Binding-site contacts:
Ligand atom O21 contacts residue ILE351 of chain 1.B at 3.6 Å.
Ligand atom C11 contacts residue PHE193 of chain 1.B at 3.5 Å (hydrophobic).
Ligand atom C4 contacts residue SER275 of chain 1.B at 3.8 Å.
Ligand atom C2 contacts residue HIS191 of chain 1.B at 3.3 Å.
Ligand atom N14 contacts residue PHE193 of chain 1.B at 3.6 Å.
Ligand atom C13 contacts residue PHE193 of chain 1.B at 3.7 Å (hydrophobic).
Ligand atom C18 contacts residue PHE193 of chain 1.B at 3.6 Å (hydrophobic).
Ligand atom N8 contacts residue PHE193 of chain 1.B at 3.8 Å.
Ligand atom C5 contacts residue SER275 of chain 1.B at 3.4 Å.
Ligand atom O10 contacts residue ARG311 of chain 1.B at 3.5 Å (salt-bridge).
Ligand atom C27 contacts residue VAL242 of chain 1.B at 3.6 Å (hydrophobic).
Ligand atom C7 contacts residue ASP219 of chain 1.B at 3.8 Å.
Ligand atom F30 contacts residue TYR188 of chain 1.B at 3.4 Å.
Ligand atom C7 contacts residue ALA244 of chain 1.B at 3.5 Å (hydrophobic).
Ligand atom C19 contacts residue PHE193 of chain 1.B at 3.6 Å (hydrophobic).
Ligand atom O22 contacts residue ILE309 of chain 1.B at 3.5 Å.
Ligand atom C12 contacts residue TYR18 of chain 1.A at 3.8 Å (hydrophobic).
Ligand atom C19 contacts residue ARG311 of chain 1.B at 3.5 Å.
Ligand atom C4 contacts residue VAL242 of chain 1.B at 3.5 Å (hydrophobic).
Ligand atom N17 contacts residue PO41 of chain 1.I at 3.8 Å.
Ligand atom C5 contacts residue VAL242 of chain 1.B at 3.6 Å (hydrophobic).
Ligand atom N17 contacts residue ARG311 of chain 1.B at 3.3 Å (salt-bridge).
Ligand atom C12 contacts residue PHE193 of chain 1.B at 3.5 Å (hydrophobic).
Ligand atom C1 contacts residue ASP219 of chain 1.B at 3.7 Å.
Ligand atom N8 contacts residue ASP219 of chain 1.B at 3.0 Å (salt-bridge).
Ligand atom O10 contacts residue TYR18 of chain 1.A at 3.8 Å.
Ligand atom C16 contacts residue ARG196 of chain 1.B at 3.5 Å.
Ligand atom C9 contacts residue TYR18 of chain 1.A at 3.6 Å (hydrophobic).
Ligand atom C18 contacts residue TYR18 of chain 1.A at 3.8 Å (hydrophobic).
Ligand atom C11 contacts residue TYR18 of chain 1.A at 3.7 Å (hydrophobic).
Ligand atom C15 contacts residue PHE193 of chain 1.B at 3.4 Å (hydrophobic).
Ligand atom C13 contacts residue ASP16 of chain 1.A at 3.8 Å.
Ligand atom F29 contacts residue VAL242 of chain 1.B at 3.8 Å.
Ligand atom C1 contacts residue HIS191 of chain 1.B at 3.3 Å.
Ligand atom C12 contacts residue ASP219 of chain 1.B at 3.3 Å.
Ligand atom C9 contacts residue PHE193 of chain 1.B at 3.6 Å (hydrophobic).
Ligand atom C3 contacts residue ILE351 of chain 1.B at 3.7 Å (hydrophobic).
Ligand atom C28 contacts residue ILE309 of chain 1.B at 3.7 Å (hydrophobic).
Ligand atom C15 contacts residue ARG196 of chain 1.B at 3.4 Å.
Ligand atom C26 contacts residue VAL242 of chain 1.B at 3.5 Å (hydrophobic).

Sequence of chain 1.A:
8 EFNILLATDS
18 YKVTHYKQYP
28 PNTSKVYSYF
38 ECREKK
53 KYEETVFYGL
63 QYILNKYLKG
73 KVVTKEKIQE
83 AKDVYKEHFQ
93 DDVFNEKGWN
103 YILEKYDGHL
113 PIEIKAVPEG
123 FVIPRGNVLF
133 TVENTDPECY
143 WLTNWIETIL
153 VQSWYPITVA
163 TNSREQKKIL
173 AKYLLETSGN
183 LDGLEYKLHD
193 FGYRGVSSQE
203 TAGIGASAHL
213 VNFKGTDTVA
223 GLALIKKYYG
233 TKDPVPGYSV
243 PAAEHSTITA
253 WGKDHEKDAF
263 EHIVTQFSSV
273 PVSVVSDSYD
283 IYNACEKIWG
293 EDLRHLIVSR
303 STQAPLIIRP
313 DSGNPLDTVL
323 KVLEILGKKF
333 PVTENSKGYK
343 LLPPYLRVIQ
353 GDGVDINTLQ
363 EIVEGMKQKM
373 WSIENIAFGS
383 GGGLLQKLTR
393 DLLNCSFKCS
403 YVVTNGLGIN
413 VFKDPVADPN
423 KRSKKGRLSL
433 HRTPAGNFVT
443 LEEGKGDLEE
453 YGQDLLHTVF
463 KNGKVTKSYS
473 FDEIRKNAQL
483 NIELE

Sequence of chain 1.B:
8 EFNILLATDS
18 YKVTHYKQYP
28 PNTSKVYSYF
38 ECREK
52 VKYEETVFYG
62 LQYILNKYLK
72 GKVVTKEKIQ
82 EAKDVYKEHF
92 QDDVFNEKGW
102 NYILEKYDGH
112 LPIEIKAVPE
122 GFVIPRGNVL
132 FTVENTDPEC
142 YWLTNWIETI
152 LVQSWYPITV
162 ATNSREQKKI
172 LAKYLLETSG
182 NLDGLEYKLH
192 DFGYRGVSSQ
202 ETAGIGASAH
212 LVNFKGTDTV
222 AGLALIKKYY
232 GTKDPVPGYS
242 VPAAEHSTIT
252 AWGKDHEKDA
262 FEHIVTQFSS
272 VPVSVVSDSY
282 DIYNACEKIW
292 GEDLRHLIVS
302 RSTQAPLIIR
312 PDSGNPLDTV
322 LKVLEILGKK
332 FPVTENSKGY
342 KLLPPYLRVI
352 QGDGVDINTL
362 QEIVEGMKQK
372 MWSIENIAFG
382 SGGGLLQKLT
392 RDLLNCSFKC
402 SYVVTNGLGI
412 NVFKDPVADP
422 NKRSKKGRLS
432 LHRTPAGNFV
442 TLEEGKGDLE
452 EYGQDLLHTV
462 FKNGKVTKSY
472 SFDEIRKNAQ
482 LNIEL

This small molecule binds to this protein.
Small molecule (SMILES): O=C(NCc1ccc(S(=O)(=O)c2cc(F)cc(F)c2)cc1)c1ccn2ccnc2c1